Sequence of chain 1.D:
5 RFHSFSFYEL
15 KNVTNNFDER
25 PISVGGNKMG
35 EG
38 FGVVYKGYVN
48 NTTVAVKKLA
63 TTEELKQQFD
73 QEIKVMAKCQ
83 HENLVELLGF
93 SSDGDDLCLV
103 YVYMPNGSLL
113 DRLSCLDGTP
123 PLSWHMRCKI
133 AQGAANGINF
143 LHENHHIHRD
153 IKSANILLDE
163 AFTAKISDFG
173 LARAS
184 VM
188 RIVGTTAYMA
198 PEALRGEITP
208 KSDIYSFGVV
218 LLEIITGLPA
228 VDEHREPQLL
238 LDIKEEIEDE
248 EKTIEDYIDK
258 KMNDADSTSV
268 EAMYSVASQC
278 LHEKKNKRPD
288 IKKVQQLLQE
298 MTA

The small molecule below binds the protein below.
Small molecule (SMILES): O=c1[nH]c(NC2CC2)nc(N[C@@H]2C[C@H](CO)[C@@H](O)[C@H]2O)c1-c1nc2ccccc2s1

Binding-site contacts:
Ligand atom N04 contacts residue TYR105 of chain 1.D at 3.7 Å.
Ligand atom C22 contacts residue TYR105 of chain 1.D at 3.4 Å (hydrophobic).
Ligand atom N08 contacts residue MET106 of chain 1.D at 3.8 Å.
Ligand atom N04 contacts residue MET106 of chain 1.D at 3.1 Å (h-bond).
Ligand atom O17 contacts residue SER110 of chain 1.D at 3.0 Å (h-bond).
Ligand atom C28 contacts residue VAL87 of chain 1.D at 3.8 Å (hydrophobic).
Ligand atom C29 contacts residue ASP170 of chain 1.D at 3.7 Å.
Ligand atom C30 contacts residue ASP170 of chain 1.D at 3.8 Å.
Ligand atom C05 contacts residue MET33 of chain 1.D at 3.6 Å (hydrophobic).
Ligand atom N26 contacts residue LEU159 of chain 1.D at 3.7 Å.
Ligand atom C13 contacts residue ALA156 of chain 1.D at 3.4 Å (hydrophobic).
Ligand atom C25 contacts residue LEU159 of chain 1.D at 3.8 Å (hydrophobic).
Ligand atom C27 contacts residue VAL87 of chain 1.D at 3.6 Å (hydrophobic).
Ligand atom C22 contacts residue GLY109 of chain 1.D at 3.6 Å.
Ligand atom C20 contacts residue TYR105 of chain 1.D at 3.2 Å (hydrophobic).
Ligand atom O17 contacts residue ASP113 of chain 1.D at 3.8 Å.
Ligand atom C21 contacts residue TYR105 of chain 1.D at 3.1 Å (hydrophobic).
Ligand atom C06 contacts residue MET33 of chain 1.D at 3.8 Å (hydrophobic).
Ligand atom S23 contacts residue ALA52 of chain 1.D at 3.5 Å.
Ligand atom C22 contacts residue PRO107 of chain 1.D at 3.1 Å (hydrophobic).
Ligand atom C10 contacts residue LEU159 of chain 1.D at 3.5 Å (hydrophobic).
Ligand atom C03 contacts residue MET106 of chain 1.D at 3.8 Å (hydrophobic).
Ligand atom O16 contacts residue ASP113 of chain 1.D at 3.4 Å (salt-bridge).
Ligand atom C13 contacts residue SER110 of chain 1.D at 3.7 Å.
Ligand atom O19 contacts residue GLY36 of chain 1.D at 3.7 Å.
Ligand atom C27 contacts residue TYR103 of chain 1.D at 3.4 Å (hydrophobic).
Ligand atom C03 contacts residue MET33 of chain 1.D at 3.7 Å (hydrophobic).
Ligand atom C18 contacts residue ALA156 of chain 1.D at 3.4 Å (hydrophobic).
Ligand atom O09 contacts residue TYR105 of chain 1.D at 3.5 Å.
Ligand atom O19 contacts residue GLU35 of chain 1.D at 3.5 Å (salt-bridge).
Ligand atom O09 contacts residue MET106 of chain 1.D at 2.7 Å (h-bond).
Ligand atom S23 contacts residue LEU159 of chain 1.D at 3.6 Å.
Ligand atom N26 contacts residue VAL41 of chain 1.D at 3.7 Å.
Ligand atom C05 contacts residue MET106 of chain 1.D at 3.6 Å (hydrophobic).
Ligand atom C28 contacts residue TYR103 of chain 1.D at 3.5 Å (hydrophobic).
Ligand atom O16 contacts residue MET33 of chain 1.D at 3.4 Å (h-bond).
Ligand atom N08 contacts residue GLY109 of chain 1.D at 3.5 Å.
Ligand atom C20 contacts residue MET106 of chain 1.D at 3.5 Å (hydrophobic).
Ligand atom N04 contacts residue MET33 of chain 1.D at 3.8 Å.
Ligand atom C24 contacts residue LEU159 of chain 1.D at 3.6 Å (hydrophobic).